Sequence of chain 1.A:
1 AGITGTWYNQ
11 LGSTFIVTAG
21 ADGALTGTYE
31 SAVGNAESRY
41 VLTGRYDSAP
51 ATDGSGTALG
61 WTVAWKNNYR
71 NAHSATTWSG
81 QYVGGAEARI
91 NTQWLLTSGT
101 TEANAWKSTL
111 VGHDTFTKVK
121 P

Sequence of chain 2.B:
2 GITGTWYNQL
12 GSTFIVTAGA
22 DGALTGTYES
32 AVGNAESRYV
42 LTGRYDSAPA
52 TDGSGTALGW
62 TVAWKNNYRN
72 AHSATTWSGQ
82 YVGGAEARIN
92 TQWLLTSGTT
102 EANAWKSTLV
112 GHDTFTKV

The protein below binds the small molecule below.
Small molecule (SMILES): O=C(O)CCC[C@@H]1SC[C@@H]2NC(=O)N[C@@H]21

Binding-site contacts:
Ligand atom O16 contacts residue ALA72 of chain 2.B at 3.6 Å.
Ligand atom C6 contacts residue TRP106 of chain 1.A at 3.9 Å (hydrophobic).
Ligand atom O11 contacts residue TYR29 of chain 2.B at 2.5 Å (h-bond).
Ligand atom O11 contacts residue SER13 of chain 2.B at 2.7 Å (h-bond).
Ligand atom N2 contacts residue ASN9 of chain 2.B at 3.8 Å.
Ligand atom C1 contacts residue TYR29 of chain 2.B at 3.4 Å (hydrophobic).
Ligand atom O17 contacts residue GLY34 of chain 2.B at 4.0 Å.
Ligand atom C12 contacts residue SER31 of chain 2.B at 3.6 Å.
Ligand atom C13 contacts residue LEU96 of chain 2.B at 3.7 Å (hydrophobic).
Ligand atom O11 contacts residue ASP114 of chain 2.B at 4.0 Å.
Ligand atom N5 contacts residue SER13 of chain 2.B at 3.9 Å.
Ligand atom C15 contacts residue ASN35 of chain 2.B at 3.9 Å.
Ligand atom O17 contacts residue ASN35 of chain 2.B at 3.2 Å (h-bond).
Ligand atom C1 contacts residue ASN9 of chain 2.B at 3.6 Å.
Ligand atom N2 contacts residue TYR29 of chain 2.B at 3.8 Å.
Ligand atom N5 contacts residue VAL33 of chain 2.B at 3.9 Å.
Ligand atom C1 contacts residue SER31 of chain 2.B at 4.1 Å.
Ligand atom N2 contacts residue ASP114 of chain 2.B at 2.8 Å (salt-bridge).
Ligand atom O16 contacts residue TRP65 of chain 2.B at 3.4 Å.
Ligand atom N2 contacts residue LEU11 of chain 2.B at 4.0 Å.
Ligand atom C8 contacts residue TRP94 of chain 2.B at 3.3 Å (hydrophobic).
Ligand atom C3 contacts residue ASP114 of chain 2.B at 3.8 Å.
Ligand atom C1 contacts residue ASP114 of chain 2.B at 3.8 Å.
Ligand atom C3 contacts residue TRP94 of chain 2.B at 4.0 Å (hydrophobic).
Ligand atom C1 contacts residue LEU11 of chain 2.B at 4.1 Å (hydrophobic).
Ligand atom S7 contacts residue THR76 of chain 2.B at 3.4 Å (h-bond).
Ligand atom S7 contacts residue TRP65 of chain 2.B at 3.7 Å.
Ligand atom C4 contacts residue SER31 of chain 2.B at 4.0 Å.
Ligand atom C4 contacts residue VAL33 of chain 2.B at 3.8 Å (hydrophobic).
Ligand atom O16 contacts residue SER74 of chain 2.B at 3.3 Å (h-bond).
Ligand atom C4 contacts residue TRP106 of chain 1.A at 4.0 Å (hydrophobic).
Ligand atom S7 contacts residue TRP78 of chain 2.B at 3.7 Å.
Ligand atom C12 contacts residue VAL33 of chain 2.B at 4.0 Å (hydrophobic).
Ligand atom C12 contacts residue TRP65 of chain 2.B at 3.7 Å (hydrophobic).
Ligand atom N5 contacts residue SER31 of chain 2.B at 3.1 Å (h-bond).
Ligand atom C14 contacts residue TRP65 of chain 2.B at 4.0 Å (hydrophobic).
Ligand atom C13 contacts residue TRP65 of chain 2.B at 4.0 Å (hydrophobic).
Ligand atom O11 contacts residue ASN9 of chain 2.B at 2.9 Å (h-bond).
Ligand atom C8 contacts residue ASP114 of chain 2.B at 4.0 Å.
Ligand atom C1 contacts residue SER13 of chain 2.B at 3.6 Å.